Binding-site contacts:
Ligand atom CB contacts residue ASN169 of chain 1.B at 3.4 Å.
Ligand atom CZ contacts residue ARG87 of chain 1.B at 3.5 Å.
Ligand atom CD contacts residue TRP123 of chain 1.B at 3.4 Å (hydrophobic).
Ligand atom CB contacts residue TRP123 of chain 1.B at 3.6 Å (hydrophobic).
Ligand atom CZ contacts residue LEU85 of chain 1.B at 3.1 Å (hydrophobic).
Ligand atom CG contacts residue TRP123 of chain 1.B at 3.6 Å (hydrophobic).
Ligand atom NZ contacts residue GLY131 of chain 1.B at 3.1 Å (h-bond).
Ligand atom CE contacts residue ASP173 of chain 1.B at 3.6 Å.
Ligand atom O contacts residue ASN127 of chain 1.B at 2.8 Å (h-bond).
Ligand atom NH1 contacts residue GLN162 of chain 1.B at 2.7 Å (h-bond).
Ligand atom NE contacts residue TRP123 of chain 1.B at 3.5 Å.
Ligand atom N contacts residue ASN127 of chain 1.B at 2.8 Å (h-bond).
Ligand atom CB contacts residue GLY172 of chain 1.B at 3.3 Å.
Ligand atom O contacts residue TRP123 of chain 1.B at 3.2 Å (h-bond).
Ligand atom NZ contacts residue ASP173 of chain 1.B at 2.8 Å (salt-bridge).
Ligand atom CE contacts residue TRP212 of chain 1.B at 3.6 Å (hydrophobic).
Ligand atom CB contacts residue TRP165 of chain 1.B at 3.3 Å (hydrophobic).
Ligand atom OH contacts residue LEU85 of chain 1.B at 2.8 Å (h-bond).
Ligand atom CD1 contacts residue SER130 of chain 1.B at 3.5 Å.
Ligand atom O contacts residue ASN216 of chain 1.B at 2.8 Å (h-bond).
Ligand atom O contacts residue TRP165 of chain 1.B at 2.9 Å (h-bond).
Ligand atom N contacts residue ASN169 of chain 1.B at 2.8 Å (h-bond).
Ligand atom CD contacts residue GLN162 of chain 1.B at 3.5 Å.
Ligand atom NZ contacts residue THR132 of chain 1.B at 3.5 Å (h-bond).
Ligand atom CG contacts residue TRP165 of chain 1.B at 3.5 Å (hydrophobic).
Ligand atom CD contacts residue GLY131 of chain 1.B at 3.4 Å.
Ligand atom C contacts residue ASN169 of chain 1.B at 3.4 Å.
Ligand atom O contacts residue ASN169 of chain 1.B at 2.9 Å (h-bond).
Ligand atom O contacts residue SER86 of chain 1.B at 3.3 Å.
Ligand atom CA contacts residue ASN169 of chain 1.B at 3.2 Å.
Ligand atom OH contacts residue PRO91 of chain 1.B at 3.5 Å.
Ligand atom OH contacts residue SER86 of chain 1.B at 2.9 Å.
Ligand atom CD contacts residue ALA129 of chain 1.B at 3.5 Å (hydrophobic).
Ligand atom OH contacts residue ARG87 of chain 1.B at 2.6 Å (salt-bridge).
Ligand atom NZ contacts residue THR136 of chain 1.B at 2.7 Å (h-bond).
Ligand atom CE contacts residue THR136 of chain 1.B at 3.5 Å.
Ligand atom O contacts residue SER130 of chain 1.B at 3.5 Å.
Ligand atom CE1 contacts residue LEU85 of chain 1.B at 3.1 Å (hydrophobic).
Ligand atom O contacts residue TRP212 of chain 1.B at 3.2 Å.
Ligand atom CA contacts residue TRP165 of chain 1.B at 3.5 Å (hydrophobic).

A protein and the small-molecule ligand that binds it are described below.
Small molecule (SMILES): CC(C)[C@H](N)C(=O)N[C@@H](C)C(=O)N[C@@H](CCCCN)C(=O)N[C@@H](CCCCN)C(=O)N[C@@H](Cc1ccc(O)cc1)C(=O)N[C@@H](CCCN=C(N)N)C(=O)N[C@@H](CC(N)=O)C(=O)O

Sequence of chain 1.B:
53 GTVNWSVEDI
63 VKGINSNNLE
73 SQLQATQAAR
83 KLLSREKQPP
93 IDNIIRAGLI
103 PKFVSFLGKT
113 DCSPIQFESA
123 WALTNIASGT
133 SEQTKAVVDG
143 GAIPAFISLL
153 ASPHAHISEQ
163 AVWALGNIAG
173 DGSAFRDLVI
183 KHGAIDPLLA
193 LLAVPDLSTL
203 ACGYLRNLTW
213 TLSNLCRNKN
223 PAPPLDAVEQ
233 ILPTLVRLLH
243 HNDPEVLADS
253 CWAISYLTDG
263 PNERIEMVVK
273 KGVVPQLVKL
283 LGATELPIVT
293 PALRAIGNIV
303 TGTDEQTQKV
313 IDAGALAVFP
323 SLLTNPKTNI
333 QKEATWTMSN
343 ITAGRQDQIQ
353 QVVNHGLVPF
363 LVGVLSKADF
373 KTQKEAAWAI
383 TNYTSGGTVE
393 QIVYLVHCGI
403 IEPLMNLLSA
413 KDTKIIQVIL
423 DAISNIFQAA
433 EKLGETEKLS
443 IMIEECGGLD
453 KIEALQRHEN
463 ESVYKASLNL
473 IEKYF